Sequence of chain 1.G:
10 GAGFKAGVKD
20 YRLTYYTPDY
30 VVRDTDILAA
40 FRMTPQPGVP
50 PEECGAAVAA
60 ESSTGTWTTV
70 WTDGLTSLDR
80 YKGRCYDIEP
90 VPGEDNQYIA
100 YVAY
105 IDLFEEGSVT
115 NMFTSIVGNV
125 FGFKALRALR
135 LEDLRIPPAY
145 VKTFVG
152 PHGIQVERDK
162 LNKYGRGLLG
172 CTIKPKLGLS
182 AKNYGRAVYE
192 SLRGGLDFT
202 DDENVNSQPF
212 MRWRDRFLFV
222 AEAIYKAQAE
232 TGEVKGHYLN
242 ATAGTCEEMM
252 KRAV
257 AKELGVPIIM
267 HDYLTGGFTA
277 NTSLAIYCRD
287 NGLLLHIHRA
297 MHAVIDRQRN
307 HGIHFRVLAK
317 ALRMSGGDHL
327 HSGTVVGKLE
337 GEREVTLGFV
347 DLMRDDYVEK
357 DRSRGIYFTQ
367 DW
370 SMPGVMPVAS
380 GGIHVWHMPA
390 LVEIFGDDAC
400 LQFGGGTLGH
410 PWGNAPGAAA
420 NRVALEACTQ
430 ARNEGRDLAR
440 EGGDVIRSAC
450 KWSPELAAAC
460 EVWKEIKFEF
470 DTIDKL

A small-molecule ligand and the protein it binds are described below.
Small molecule (SMILES): O=C(O)[C@@](O)(COP(=O)(O)O)[C@H](O)[C@H](O)COP(=O)(O)O

Sequence of chain 1.H:
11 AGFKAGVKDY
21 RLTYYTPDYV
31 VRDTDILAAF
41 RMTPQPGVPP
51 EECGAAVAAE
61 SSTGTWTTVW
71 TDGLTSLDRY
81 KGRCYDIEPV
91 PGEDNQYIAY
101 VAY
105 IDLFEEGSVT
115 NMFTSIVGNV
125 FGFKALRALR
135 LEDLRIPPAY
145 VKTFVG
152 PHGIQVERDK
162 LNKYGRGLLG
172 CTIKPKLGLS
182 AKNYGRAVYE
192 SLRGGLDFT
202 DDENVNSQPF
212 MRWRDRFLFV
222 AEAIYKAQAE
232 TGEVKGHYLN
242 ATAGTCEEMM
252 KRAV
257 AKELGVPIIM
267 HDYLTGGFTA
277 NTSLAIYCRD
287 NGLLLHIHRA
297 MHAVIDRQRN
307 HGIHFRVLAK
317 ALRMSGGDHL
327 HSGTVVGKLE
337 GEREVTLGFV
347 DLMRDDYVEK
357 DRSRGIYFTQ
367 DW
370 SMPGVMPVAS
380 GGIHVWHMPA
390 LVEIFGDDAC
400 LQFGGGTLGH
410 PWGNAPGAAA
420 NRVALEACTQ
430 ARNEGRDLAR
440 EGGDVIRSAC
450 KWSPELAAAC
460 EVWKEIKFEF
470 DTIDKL

Binding-site contacts:
Ligand atom O7 contacts residue ASP203 of chain 1.G at 3.1 Å (salt-bridge).
Ligand atom O7 contacts residue LYS175 of chain 1.G at 3.2 Å (salt-bridge).
Ligand atom O2P contacts residue LYS334 of chain 1.G at 2.7 Å (salt-bridge).
Ligand atom O1P contacts residue THR65 of chain 1.H at 2.7 Å (h-bond).
Ligand atom O3 contacts residue KCX201 of chain 1.G at 2.8 Å (h-bond).
Ligand atom C3 contacts residue KCX201 of chain 1.G at 3.1 Å.
Ligand atom O6 contacts residue LYS334 of chain 1.G at 2.9 Å (salt-bridge).
Ligand atom O1 contacts residue LYS175 of chain 1.G at 3.1 Å (salt-bridge).
Ligand atom O4 contacts residue SER379 of chain 1.G at 2.6 Å (h-bond).
Ligand atom O1P contacts residue GLY404 of chain 1.G at 2.7 Å (h-bond).
Ligand atom O3 contacts residue GLU204 of chain 1.G at 2.9 Å (salt-bridge).
Ligand atom O4 contacts residue GLY380 of chain 1.G at 3.3 Å (h-bond).
Ligand atom O1P contacts residue LYS175 of chain 1.G at 3.3 Å.
Ligand atom O3 contacts residue MG1 of chain 1.CB at 2.2 Å.
Ligand atom O7 contacts residue ASN123 of chain 1.H at 3.0 Å (h-bond).
Ligand atom O2 contacts residue THR173 of chain 1.G at 3.1 Å (h-bond).
Ligand atom O2 contacts residue MG1 of chain 1.CB at 2.3 Å.
Ligand atom O5 contacts residue LEU335 of chain 1.G at 3.4 Å.
Ligand atom O3 contacts residue HIS294 of chain 1.G at 2.9 Å (h-bond).
Ligand atom O7 contacts residue MG1 of chain 1.CB at 2.3 Å.
Ligand atom O2P contacts residue THR65 of chain 1.H at 3.3 Å (h-bond).
Ligand atom C contacts residue ASN123 of chain 1.H at 3.4 Å.
Ligand atom O6P contacts residue ARG295 of chain 1.G at 2.9 Å (salt-bridge).
Ligand atom O7 contacts residue GLU204 of chain 1.G at 3.2 Å (salt-bridge).
Ligand atom C2 contacts residue MG1 of chain 1.CB at 2.9 Å.
Ligand atom O2P contacts residue TRP66 of chain 1.H at 3.2 Å.
Ligand atom O3P contacts residue GLY403 of chain 1.G at 2.8 Å (h-bond).
Ligand atom O7 contacts residue LYS177 of chain 1.G at 2.5 Å (salt-bridge).
Ligand atom O6 contacts residue GLU60 of chain 1.H at 3.3 Å (salt-bridge).
Ligand atom O2 contacts residue KCX201 of chain 1.G at 3.2 Å (h-bond).
Ligand atom C contacts residue LYS175 of chain 1.G at 3.3 Å.
Ligand atom O5P contacts residue HIS327 of chain 1.G at 2.7 Å (h-bond).
Ligand atom C3 contacts residue MG1 of chain 1.CB at 3.1 Å.
Ligand atom O2 contacts residue ASP203 of chain 1.G at 3.4 Å (salt-bridge).
Ligand atom O2P contacts residue GLY381 of chain 1.G at 3.0 Å (h-bond).
Ligand atom O4P contacts residue ARG295 of chain 1.G at 2.8 Å (salt-bridge).
Ligand atom O2 contacts residue LYS175 of chain 1.G at 2.8 Å (salt-bridge).
Ligand atom P1 contacts residue THR65 of chain 1.H at 3.4 Å.
Ligand atom O5P contacts residue SER379 of chain 1.G at 3.3 Å (h-bond).
Ligand atom C contacts residue MG1 of chain 1.CB at 3.0 Å.